Sequence of chain 1.B:
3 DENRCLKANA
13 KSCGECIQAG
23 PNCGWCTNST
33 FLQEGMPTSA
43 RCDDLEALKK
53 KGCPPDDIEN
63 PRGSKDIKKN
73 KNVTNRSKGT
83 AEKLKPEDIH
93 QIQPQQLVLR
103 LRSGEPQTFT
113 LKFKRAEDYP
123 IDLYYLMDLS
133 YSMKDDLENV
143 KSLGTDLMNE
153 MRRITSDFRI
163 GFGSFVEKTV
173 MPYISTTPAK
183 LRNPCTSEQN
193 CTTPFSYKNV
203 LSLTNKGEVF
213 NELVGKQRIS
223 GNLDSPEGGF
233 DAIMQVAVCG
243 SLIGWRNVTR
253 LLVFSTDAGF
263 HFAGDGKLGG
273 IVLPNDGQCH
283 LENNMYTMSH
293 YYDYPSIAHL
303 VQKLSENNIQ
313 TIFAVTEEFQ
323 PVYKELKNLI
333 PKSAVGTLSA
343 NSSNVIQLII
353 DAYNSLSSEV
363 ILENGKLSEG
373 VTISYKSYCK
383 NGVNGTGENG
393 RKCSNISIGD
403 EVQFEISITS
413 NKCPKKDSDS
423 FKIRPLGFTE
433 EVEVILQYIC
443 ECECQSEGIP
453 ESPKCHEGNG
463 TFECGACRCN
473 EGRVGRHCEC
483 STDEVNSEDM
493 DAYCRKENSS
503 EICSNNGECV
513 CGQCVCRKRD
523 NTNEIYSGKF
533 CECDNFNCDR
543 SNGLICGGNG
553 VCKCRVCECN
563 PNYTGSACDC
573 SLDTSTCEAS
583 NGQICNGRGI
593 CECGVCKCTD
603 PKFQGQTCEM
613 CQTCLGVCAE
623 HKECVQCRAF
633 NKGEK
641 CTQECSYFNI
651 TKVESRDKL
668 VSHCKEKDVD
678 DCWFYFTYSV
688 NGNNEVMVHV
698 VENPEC

This small molecule binds to this protein.
Small molecule (SMILES): CC(=O)N[C@H]1[C@H](O[C@H]2[C@H](O)[C@@H](NC(C)=O)CO[C@@H]2CO)O[C@H](CO)[C@@H](O)[C@@H]1O

Binding-site contacts:
Ligand atom C7 contacts residue ASN192 of chain 1.B at 3.3 Å.
Ligand atom C7 contacts residue GLU190 of chain 1.B at 4.3 Å.
Ligand atom O7 contacts residue ASN192 of chain 1.B at 3.3 Å (h-bond).
Ligand atom C3 contacts residue ASN192 of chain 1.B at 3.8 Å.
Ligand atom C5 contacts residue ASN192 of chain 1.B at 3.6 Å.
Ligand atom O7 contacts residue GLU190 of chain 1.B at 3.2 Å (salt-bridge).
Ligand atom N2 contacts residue ASN192 of chain 1.B at 3.1 Å (h-bond).
Ligand atom C2 contacts residue ASN192 of chain 1.B at 2.5 Å.
Ligand atom O5 contacts residue ASN192 of chain 1.B at 2.3 Å (h-bond).
Ligand atom C1 contacts residue ASN192 of chain 1.B at 1.4 Å.
Ligand atom O5 contacts residue ARG220 of chain 1.B at 4.4 Å.
Ligand atom C8 contacts residue ASN192 of chain 1.B at 3.6 Å.
Ligand atom C4 contacts residue ASN192 of chain 1.B at 4.1 Å.